Sequence of chain 1.F:
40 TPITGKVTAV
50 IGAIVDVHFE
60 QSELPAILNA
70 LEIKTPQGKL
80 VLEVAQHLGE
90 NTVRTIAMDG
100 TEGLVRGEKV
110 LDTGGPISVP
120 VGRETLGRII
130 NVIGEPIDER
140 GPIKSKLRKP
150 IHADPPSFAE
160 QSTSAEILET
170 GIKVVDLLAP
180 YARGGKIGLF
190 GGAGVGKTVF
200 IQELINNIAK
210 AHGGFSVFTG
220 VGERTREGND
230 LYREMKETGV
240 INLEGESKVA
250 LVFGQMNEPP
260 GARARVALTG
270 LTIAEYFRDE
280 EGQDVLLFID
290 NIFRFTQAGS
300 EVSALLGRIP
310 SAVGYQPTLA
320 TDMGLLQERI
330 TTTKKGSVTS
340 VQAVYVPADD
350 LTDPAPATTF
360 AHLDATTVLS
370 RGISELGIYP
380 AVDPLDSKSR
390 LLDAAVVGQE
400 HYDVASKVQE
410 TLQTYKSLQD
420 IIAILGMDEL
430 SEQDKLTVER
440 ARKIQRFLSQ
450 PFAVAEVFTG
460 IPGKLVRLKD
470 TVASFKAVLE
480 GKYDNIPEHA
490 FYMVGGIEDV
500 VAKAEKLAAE

Sequence of chain 1.B:
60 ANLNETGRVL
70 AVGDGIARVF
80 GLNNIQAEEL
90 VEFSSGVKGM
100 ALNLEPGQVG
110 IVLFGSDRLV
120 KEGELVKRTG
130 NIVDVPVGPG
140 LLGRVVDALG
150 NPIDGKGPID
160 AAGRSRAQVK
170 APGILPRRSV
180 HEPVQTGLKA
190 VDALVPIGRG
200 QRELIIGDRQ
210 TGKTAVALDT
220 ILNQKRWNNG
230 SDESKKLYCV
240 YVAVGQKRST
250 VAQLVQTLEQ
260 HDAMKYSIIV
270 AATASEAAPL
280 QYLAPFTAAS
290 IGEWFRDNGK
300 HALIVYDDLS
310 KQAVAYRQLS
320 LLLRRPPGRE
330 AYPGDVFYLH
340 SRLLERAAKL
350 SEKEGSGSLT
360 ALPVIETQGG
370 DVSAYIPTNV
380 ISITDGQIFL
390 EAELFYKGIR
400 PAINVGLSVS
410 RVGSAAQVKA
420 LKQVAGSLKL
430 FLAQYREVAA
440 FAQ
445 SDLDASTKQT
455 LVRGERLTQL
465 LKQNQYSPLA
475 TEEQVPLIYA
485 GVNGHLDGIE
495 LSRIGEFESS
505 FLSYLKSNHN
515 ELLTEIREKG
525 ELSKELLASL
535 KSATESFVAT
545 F

This small molecule binds to this protein.
Small molecule (SMILES): Nc1ncnc2c1ncn2[C@@H]1O[C@H](CO[P](=O)(O)O[P](=O)(O)NP(=O)(O)O)[C@@H](O)[C@H]1O

Binding-site contacts:
Ligand atom O2' contacts residue PHE457 of chain 1.F at 2.9 Å.
Ligand atom C4 contacts residue TYR378 of chain 1.F at 3.2 Å (hydrophobic).
Ligand atom O1A contacts residue THR197 of chain 1.F at 3.4 Å.
Ligand atom O3' contacts residue ARG410 of chain 1.B at 2.8 Å.
Ligand atom N6 contacts residue PHE451 of chain 1.F at 3.3 Å.
Ligand atom O2B contacts residue MG1 of chain 1.CA at 2.3 Å.
Ligand atom O2B contacts residue LYS196 of chain 1.F at 2.8 Å (salt-bridge).
Ligand atom O2A contacts residue ARG410 of chain 1.B at 2.6 Å (salt-bridge).
Ligand atom O2B contacts residue THR197 of chain 1.F at 2.6 Å (h-bond).
Ligand atom O3G contacts residue SER381 of chain 1.B at 3.4 Å.
Ligand atom C5 contacts residue TYR378 of chain 1.F at 3.0 Å (hydrophobic).
Ligand atom O1B contacts residue LYS196 of chain 1.F at 3.0 Å (salt-bridge).
Ligand atom PB contacts residue MG1 of chain 1.CA at 3.3 Å.
Ligand atom O1A contacts residue VAL198 of chain 1.F at 2.4 Å (h-bond).
Ligand atom PB contacts residue LYS196 of chain 1.F at 3.2 Å.
Ligand atom C6 contacts residue TYR378 of chain 1.F at 3.4 Å (hydrophobic).
Ligand atom N3B contacts residue GLY193 of chain 1.F at 3.0 Å (h-bond).
Ligand atom O3A contacts residue GLY195 of chain 1.F at 2.6 Å.
Ligand atom O1G contacts residue ARG410 of chain 1.B at 2.9 Å (salt-bridge).
Ligand atom O2G contacts residue ARG223 of chain 1.F at 3.4 Å (salt-bridge).
Ligand atom N3B contacts residue ARG410 of chain 1.B at 3.2 Å (salt-bridge).
Ligand atom O3' contacts residue VAL408 of chain 1.B at 3.2 Å.
Ligand atom O3A contacts residue LYS196 of chain 1.F at 3.1 Å (salt-bridge).
Ligand atom O1A contacts residue GLY195 of chain 1.F at 3.3 Å.
Ligand atom O3' contacts residue PHE457 of chain 1.F at 3.4 Å.
Ligand atom O3G contacts residue LYS196 of chain 1.F at 2.7 Å (salt-bridge).
Ligand atom O1G contacts residue ARG223 of chain 1.F at 2.5 Å (salt-bridge).
Ligand atom O1B contacts residue GLY195 of chain 1.F at 2.8 Å (h-bond).
Ligand atom O1G contacts residue SER381 of chain 1.B at 3.3 Å.
Ligand atom O2G contacts residue MG1 of chain 1.CA at 1.6 Å.
Ligand atom PA contacts residue GLY195 of chain 1.F at 3.4 Å.
Ligand atom C8 contacts residue GLY195 of chain 1.F at 3.3 Å.
Ligand atom PG contacts residue MG1 of chain 1.CA at 3.1 Å.
Ligand atom N9 contacts residue TYR378 of chain 1.F at 3.2 Å.
Ligand atom O2G contacts residue GLU222 of chain 1.F at 3.0 Å (salt-bridge).
Ligand atom O2G contacts residue THR197 of chain 1.F at 3.4 Å (h-bond).
Ligand atom O1B contacts residue VAL194 of chain 1.F at 3.0 Å (h-bond).
Ligand atom N1 contacts residue ALA454 of chain 1.F at 3.3 Å.
Ligand atom C8 contacts residue VAL194 of chain 1.F at 3.2 Å (hydrophobic).
Ligand atom O5' contacts residue GLY195 of chain 1.F at 3.3 Å.